Binding-site contacts:
Ligand atom N5 contacts residue ASN318 of chain 1.A at 3.1 Å (h-bond).
Ligand atom C11 contacts residue THR319 of chain 1.A at 3.5 Å.
Ligand atom C4 contacts residue SER291 of chain 1.A at 4.2 Å.
Ligand atom C11 contacts residue SER291 of chain 1.A at 3.8 Å.
Ligand atom O10 contacts residue THR319 of chain 1.A at 3.9 Å.
Ligand atom C3 contacts residue ASN318 of chain 1.A at 3.8 Å.
Ligand atom C10 contacts residue ASN318 of chain 1.A at 3.5 Å.
Ligand atom C9 contacts residue LYS352 of chain 1.A at 3.2 Å.
Ligand atom C10 contacts residue TRP321 of chain 1.A at 3.8 Å (hydrophobic).
Ligand atom C11 contacts residue ASN318 of chain 1.A at 3.8 Å.
Ligand atom N5 contacts residue SER291 of chain 1.A at 3.2 Å (h-bond).
Ligand atom C4 contacts residue ASN318 of chain 1.A at 3.1 Å.
Ligand atom C7 contacts residue SER289 of chain 1.A at 3.8 Å.
Ligand atom C6 contacts residue SER291 of chain 1.A at 3.7 Å.
Ligand atom O7 contacts residue TRP321 of chain 1.A at 4.2 Å.
Ligand atom C11 contacts residue TRP321 of chain 1.A at 3.5 Å (hydrophobic).
Ligand atom C7 contacts residue TRP321 of chain 1.A at 4.0 Å (hydrophobic).
Ligand atom C1 contacts residue ASN318 of chain 1.A at 4.1 Å.
Ligand atom N5 contacts residue TRP321 of chain 1.A at 4.1 Å.
Ligand atom O9 contacts residue LYS352 of chain 1.A at 3.5 Å (salt-bridge).
Ligand atom O9 contacts residue TRP321 of chain 1.A at 4.1 Å.
Ligand atom C9 contacts residue SER289 of chain 1.A at 3.6 Å.
Ligand atom O8 contacts residue ALA288 of chain 1.A at 4.3 Å.
Ligand atom C1 contacts residue SER286 of chain 1.A at 3.4 Å.
Ligand atom O1B contacts residue ALA288 of chain 1.A at 4.0 Å.
Ligand atom O10 contacts residue ASN318 of chain 1.A at 4.2 Å.
Ligand atom O1A contacts residue ASN318 of chain 1.A at 3.2 Å (h-bond).
Ligand atom C5 contacts residue ASN318 of chain 1.A at 3.7 Å.
Ligand atom O1B contacts residue SER289 of chain 1.A at 3.9 Å.
Ligand atom O1B contacts residue SER286 of chain 1.A at 2.7 Å (h-bond).
Ligand atom O8 contacts residue SER289 of chain 1.A at 3.0 Å (h-bond).
Ligand atom C8 contacts residue SER289 of chain 1.A at 3.6 Å.
Ligand atom O1A contacts residue SER286 of chain 1.A at 3.4 Å (h-bond).
Ligand atom O8 contacts residue SER286 of chain 1.A at 4.1 Å.
Ligand atom C6 contacts residue SER289 of chain 1.A at 3.9 Å.
Ligand atom C10 contacts residue THR319 of chain 1.A at 4.0 Å.
Ligand atom C10 contacts residue SER291 of chain 1.A at 4.1 Å.
Ligand atom C7 contacts residue SER291 of chain 1.A at 4.3 Å.
Ligand atom C5 contacts residue SER291 of chain 1.A at 3.9 Å.
Ligand atom C11 contacts residue ASP320 of chain 1.A at 3.7 Å.

This small molecule binds to this protein.
Small molecule (SMILES): CC(=O)N[C@@H]1C[C@@H](F)[C@](F)(C(=O)O)O[C@H]1[C@H](O)[C@H](O)CO

Sequence of chain 1.A:
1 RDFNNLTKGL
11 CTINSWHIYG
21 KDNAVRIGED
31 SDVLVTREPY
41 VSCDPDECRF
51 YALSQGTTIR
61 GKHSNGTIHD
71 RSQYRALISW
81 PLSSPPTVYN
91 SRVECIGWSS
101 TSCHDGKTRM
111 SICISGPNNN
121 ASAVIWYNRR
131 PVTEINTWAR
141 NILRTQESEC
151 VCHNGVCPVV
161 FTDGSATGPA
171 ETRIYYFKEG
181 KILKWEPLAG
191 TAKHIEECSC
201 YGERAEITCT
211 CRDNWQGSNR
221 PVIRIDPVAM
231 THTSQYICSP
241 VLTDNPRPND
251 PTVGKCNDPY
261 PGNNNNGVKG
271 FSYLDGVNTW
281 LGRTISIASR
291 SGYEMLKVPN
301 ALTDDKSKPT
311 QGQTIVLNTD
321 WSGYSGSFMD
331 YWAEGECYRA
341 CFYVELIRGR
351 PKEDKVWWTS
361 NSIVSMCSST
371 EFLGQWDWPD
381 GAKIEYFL